Binding-site contacts:
Ligand atom O2' contacts residue ARG50 of chain 1.E at 4.2 Å.
Ligand atom O4' contacts residue PHE183 of chain 1.G at 4.0 Å.
Ligand atom C5' contacts residue SER184 of chain 1.G at 4.1 Å.
Ligand atom PB contacts residue LYS185 of chain 1.G at 3.5 Å.
Ligand atom C2 contacts residue ARG50 of chain 1.E at 3.3 Å.
Ligand atom N1 contacts residue TYR330 of chain 1.G at 3.8 Å.
Ligand atom C2 contacts residue LEU205 of chain 1.G at 4.1 Å (hydrophobic).
Ligand atom C8 contacts residue ARG50 of chain 1.E at 3.2 Å.
Ligand atom O5' contacts residue LYS185 of chain 1.G at 3.6 Å (salt-bridge).
Ligand atom O4' contacts residue ILE182 of chain 1.G at 3.2 Å.
Ligand atom C5' contacts residue PHE183 of chain 1.G at 3.3 Å (hydrophobic).
Ligand atom N3 contacts residue ARG50 of chain 1.E at 3.9 Å.
Ligand atom C4' contacts residue PHE183 of chain 1.G at 3.3 Å (hydrophobic).
Ligand atom C5' contacts residue PHE333 of chain 1.G at 3.9 Å (hydrophobic).
Ligand atom O1A contacts residue GLY334 of chain 1.G at 3.3 Å.
Ligand atom O5' contacts residue PHE183 of chain 1.G at 3.8 Å.
Ligand atom C6 contacts residue ASN48 of chain 1.E at 4.0 Å.
Ligand atom O5' contacts residue SER184 of chain 1.G at 4.2 Å.
Ligand atom N9 contacts residue ARG50 of chain 1.E at 4.0 Å.
Ligand atom N1 contacts residue ARG50 of chain 1.E at 2.7 Å (salt-bridge).
Ligand atom O2G contacts residue ARG50 of chain 1.E at 2.4 Å (salt-bridge).
Ligand atom O3G contacts residue ARG50 of chain 1.E at 3.7 Å.
Ligand atom C4 contacts residue ARG50 of chain 1.E at 3.8 Å.
Ligand atom O3B contacts residue LYS185 of chain 1.G at 3.8 Å.
Ligand atom C6 contacts residue TYR330 of chain 1.G at 3.7 Å (hydrophobic).
Ligand atom O1A contacts residue PHE333 of chain 1.G at 3.9 Å.
Ligand atom O1B contacts residue LYS185 of chain 1.G at 2.2 Å.
Ligand atom C2' contacts residue ARG50 of chain 1.E at 4.0 Å.
Ligand atom C1' contacts residue ILE182 of chain 1.G at 3.7 Å (hydrophobic).
Ligand atom N1 contacts residue ASN48 of chain 1.E at 3.8 Å.
Ligand atom C6 contacts residue ARG50 of chain 1.E at 3.1 Å.
Ligand atom PG contacts residue ARG50 of chain 1.E at 3.9 Å.
Ligand atom N6 contacts residue ASN48 of chain 1.E at 3.3 Å (h-bond).
Ligand atom N7 contacts residue ARG50 of chain 1.E at 3.0 Å.
Ligand atom N6 contacts residue TYR330 of chain 1.G at 3.0 Å (h-bond).
Ligand atom O2A contacts residue ARG50 of chain 1.E at 3.4 Å (salt-bridge).
Ligand atom O3A contacts residue LYS185 of chain 1.G at 3.4 Å.
Ligand atom N6 contacts residue ARG50 of chain 1.E at 3.0 Å.
Ligand atom C5 contacts residue ARG50 of chain 1.E at 3.1 Å.
Ligand atom N1 contacts residue ILE49 of chain 1.E at 3.6 Å.

The protein below binds the small molecule below.
Small molecule (SMILES): Nc1ncnc2c1ncn2[C@@H]1O[C@H](COP(=O)(O)OP(=O)(O)OP(O)(O)=S)[C@@H](O)[C@H]1O

Sequence of chain 1.F:
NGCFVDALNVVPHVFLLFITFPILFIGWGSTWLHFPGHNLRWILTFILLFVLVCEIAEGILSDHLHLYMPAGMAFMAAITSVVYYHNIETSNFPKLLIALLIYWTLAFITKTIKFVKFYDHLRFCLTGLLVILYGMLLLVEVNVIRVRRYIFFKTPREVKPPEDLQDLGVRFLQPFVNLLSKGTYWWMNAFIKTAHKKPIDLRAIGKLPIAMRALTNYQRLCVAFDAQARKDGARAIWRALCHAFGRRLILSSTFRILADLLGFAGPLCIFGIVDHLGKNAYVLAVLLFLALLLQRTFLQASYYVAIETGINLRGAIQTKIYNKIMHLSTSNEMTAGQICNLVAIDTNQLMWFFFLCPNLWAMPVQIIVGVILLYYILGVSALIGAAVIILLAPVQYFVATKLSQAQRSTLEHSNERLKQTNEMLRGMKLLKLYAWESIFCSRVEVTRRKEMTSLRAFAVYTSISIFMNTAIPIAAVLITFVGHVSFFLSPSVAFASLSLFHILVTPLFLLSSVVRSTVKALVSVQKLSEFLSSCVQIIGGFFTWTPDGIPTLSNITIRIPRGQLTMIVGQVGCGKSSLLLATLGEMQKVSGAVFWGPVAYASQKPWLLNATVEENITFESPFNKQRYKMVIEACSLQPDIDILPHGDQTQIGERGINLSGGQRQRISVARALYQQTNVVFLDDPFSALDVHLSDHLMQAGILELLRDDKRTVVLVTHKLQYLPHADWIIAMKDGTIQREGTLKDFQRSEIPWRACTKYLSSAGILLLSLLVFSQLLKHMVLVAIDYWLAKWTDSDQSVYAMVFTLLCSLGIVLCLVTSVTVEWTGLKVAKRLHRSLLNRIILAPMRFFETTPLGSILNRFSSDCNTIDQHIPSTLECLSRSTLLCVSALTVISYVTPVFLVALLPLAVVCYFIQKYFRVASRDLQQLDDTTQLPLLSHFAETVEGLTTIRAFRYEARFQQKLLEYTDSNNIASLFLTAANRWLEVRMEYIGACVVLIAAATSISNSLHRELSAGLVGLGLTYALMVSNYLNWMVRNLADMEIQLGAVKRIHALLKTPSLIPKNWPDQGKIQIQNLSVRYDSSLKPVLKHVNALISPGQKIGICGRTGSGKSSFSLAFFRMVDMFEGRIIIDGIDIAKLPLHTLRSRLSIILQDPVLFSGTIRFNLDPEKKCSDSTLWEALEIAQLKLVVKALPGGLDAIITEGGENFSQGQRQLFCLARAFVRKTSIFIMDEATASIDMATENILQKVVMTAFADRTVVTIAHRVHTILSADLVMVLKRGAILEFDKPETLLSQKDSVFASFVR

Sequence of chain 1.G:
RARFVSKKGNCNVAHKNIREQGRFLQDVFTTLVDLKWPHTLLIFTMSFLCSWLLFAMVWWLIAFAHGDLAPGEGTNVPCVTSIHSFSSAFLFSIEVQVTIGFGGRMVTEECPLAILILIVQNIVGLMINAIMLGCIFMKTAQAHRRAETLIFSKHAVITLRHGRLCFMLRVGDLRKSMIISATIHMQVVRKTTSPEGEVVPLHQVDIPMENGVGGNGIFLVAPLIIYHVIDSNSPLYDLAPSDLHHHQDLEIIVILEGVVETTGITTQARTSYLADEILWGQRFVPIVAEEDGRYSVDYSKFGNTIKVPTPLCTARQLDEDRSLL

Sequence of chain 1.E:
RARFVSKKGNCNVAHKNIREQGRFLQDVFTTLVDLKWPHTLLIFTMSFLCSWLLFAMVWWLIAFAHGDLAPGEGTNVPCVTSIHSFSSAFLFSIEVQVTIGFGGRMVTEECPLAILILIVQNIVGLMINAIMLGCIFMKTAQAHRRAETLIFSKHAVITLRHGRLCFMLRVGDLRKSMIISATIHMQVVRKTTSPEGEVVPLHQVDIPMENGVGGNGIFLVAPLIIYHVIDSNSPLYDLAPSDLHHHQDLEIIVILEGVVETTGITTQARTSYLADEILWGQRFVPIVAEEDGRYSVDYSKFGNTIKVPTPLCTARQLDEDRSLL